Sequence of chain 1.C:
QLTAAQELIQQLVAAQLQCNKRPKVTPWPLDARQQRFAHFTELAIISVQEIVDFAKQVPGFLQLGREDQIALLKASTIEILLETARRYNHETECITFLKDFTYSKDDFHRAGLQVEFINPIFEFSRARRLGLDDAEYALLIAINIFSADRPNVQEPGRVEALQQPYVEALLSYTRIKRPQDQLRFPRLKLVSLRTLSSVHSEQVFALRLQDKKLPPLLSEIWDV

This small molecule binds to this protein.
Small molecule (SMILES): CN(c1ccc(C(O)(C(F)(F)F)C(F)(F)F)cc1)S(=O)(=O)c1ccccc1

Binding-site contacts:
Ligand atom F9 contacts residue GLN224 of chain 1.C at 3.8 Å.
Ligand atom C12 contacts residue ALA61 of chain 1.C at 3.4 Å (hydrophobic).
Ligand atom O5 contacts residue PHE126 of chain 1.C at 3.2 Å.
Ligand atom C10 contacts residue MSE98 of chain 1.C at 3.8 Å.
Ligand atom C3 contacts residue MSE98 of chain 1.C at 3.7 Å.
Ligand atom F8 contacts residue VAL225 of chain 1.C at 3.7 Å.
Ligand atom C11 contacts residue MSE98 of chain 1.C at 3.7 Å.
Ligand atom C3 contacts residue HIS221 of chain 1.C at 3.5 Å.
Ligand atom C13 contacts residue MSE98 of chain 1.C at 3.6 Å.
Ligand atom S2 contacts residue PHE115 of chain 1.C at 3.7 Å.
Ligand atom F8 contacts residue HIS221 of chain 1.C at 3.2 Å.
Ligand atom C10 contacts residue THR102 of chain 1.C at 3.2 Å.
Ligand atom F6 contacts residue PHE57 of chain 1.C at 3.7 Å.
Ligand atom O4 contacts residue THR102 of chain 1.C at 2.6 Å (h-bond).
Ligand atom F4 contacts residue THR58 of chain 1.C at 3.6 Å.
Ligand atom C13 contacts residue SER64 of chain 1.C at 3.2 Å.
Ligand atom S2 contacts residue THR102 of chain 1.C at 3.8 Å.
Ligand atom F7 contacts residue LEU228 of chain 1.C at 3.4 Å.
Ligand atom C13 contacts residue LEU60 of chain 1.C at 3.7 Å (hydrophobic).
Ligand atom O1 contacts residue HIS221 of chain 1.C at 2.8 Å (h-bond).
Ligand atom F6 contacts residue THR58 of chain 1.C at 3.8 Å.
Ligand atom F5 contacts residue PHE54 of chain 1.C at 3.9 Å.
Ligand atom C4 contacts residue PHE135 of chain 1.C at 3.8 Å (hydrophobic).
Ligand atom C12 contacts residue MSE98 of chain 1.C at 3.8 Å.
Ligand atom C5 contacts residue MSE98 of chain 1.C at 3.3 Å.
Ligand atom F9 contacts residue LEU131 of chain 1.C at 3.4 Å.
Ligand atom O5 contacts residue PHE115 of chain 1.C at 3.8 Å.
Ligand atom C7 contacts residue LEU99 of chain 1.C at 3.5 Å (hydrophobic).
Ligand atom C8 contacts residue PHE115 of chain 1.C at 3.4 Å (hydrophobic).
Ligand atom C13 contacts residue ALA61 of chain 1.C at 3.8 Å (hydrophobic).
Ligand atom O1 contacts residue TRP243 of chain 1.C at 3.5 Å.
Ligand atom C12 contacts residue LEU60 of chain 1.C at 3.4 Å (hydrophobic).
Ligand atom C18 contacts residue HIS221 of chain 1.C at 3.7 Å.
Ligand atom F4 contacts residue ALA61 of chain 1.C at 3.2 Å.
Ligand atom C10 contacts residue PHE115 of chain 1.C at 3.5 Å (hydrophobic).
Ligand atom O4 contacts residue PHE115 of chain 1.C at 3.5 Å.
Ligand atom C11 contacts residue SER64 of chain 1.C at 3.7 Å.
Ligand atom F5 contacts residue THR58 of chain 1.C at 3.4 Å.
Ligand atom F8 contacts residue GLN224 of chain 1.C at 3.1 Å.
Ligand atom C1 contacts residue HIS221 of chain 1.C at 3.7 Å.